Sequence of chain 1.B:
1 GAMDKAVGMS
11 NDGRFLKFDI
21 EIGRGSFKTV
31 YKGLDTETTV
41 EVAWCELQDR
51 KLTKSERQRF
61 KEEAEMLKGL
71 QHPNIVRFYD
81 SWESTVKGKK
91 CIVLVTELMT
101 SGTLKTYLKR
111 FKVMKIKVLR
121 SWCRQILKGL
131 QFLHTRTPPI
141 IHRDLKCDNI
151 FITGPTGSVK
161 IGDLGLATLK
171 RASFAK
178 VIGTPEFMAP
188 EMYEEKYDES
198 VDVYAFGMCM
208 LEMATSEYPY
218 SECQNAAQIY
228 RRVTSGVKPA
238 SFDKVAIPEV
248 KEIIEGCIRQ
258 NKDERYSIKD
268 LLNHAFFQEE

Binding-site contacts:
Ligand atom C4' contacts residue GLY23 of chain 1.B at 3.8 Å.
Ligand atom PB contacts residue LYS28 of chain 1.B at 3.9 Å.
Ligand atom N3 contacts residue LYS28 of chain 1.B at 4.0 Å.
Ligand atom N6 contacts residue ALA43 of chain 1.B at 3.7 Å.
Ligand atom O2B contacts residue SER26 of chain 1.B at 3.3 Å (h-bond).
Ligand atom O2G contacts residue SER26 of chain 1.B at 2.4 Å (h-bond).
Ligand atom PG contacts residue SER26 of chain 1.B at 3.8 Å.
Ligand atom O2G contacts residue PHE27 of chain 1.B at 3.8 Å.
Ligand atom C4' contacts residue ARG24 of chain 1.B at 4.1 Å.
Ligand atom O4' contacts residue VAL30 of chain 1.B at 3.4 Å.
Ligand atom O1B contacts residue PHE27 of chain 1.B at 3.9 Å.
Ligand atom N1 contacts residue PHE151 of chain 1.B at 4.0 Å.
Ligand atom N7 contacts residue MET99 of chain 1.B at 3.8 Å.
Ligand atom O2A contacts residue ASP163 of chain 1.B at 3.8 Å.
Ligand atom N6 contacts residue THR96 of chain 1.B at 3.5 Å (h-bond).
Ligand atom O2' contacts residue THR103 of chain 1.B at 4.1 Å.
Ligand atom O2' contacts residue PHE151 of chain 1.B at 3.7 Å.
Ligand atom N3 contacts residue PHE151 of chain 1.B at 3.8 Å.
Ligand atom C5' contacts residue ARG24 of chain 1.B at 4.0 Å.
Ligand atom O2A contacts residue LYS28 of chain 1.B at 3.0 Å (salt-bridge).
Ligand atom O1G contacts residue GLY25 of chain 1.B at 3.4 Å.
Ligand atom O1B contacts residue LYS28 of chain 1.B at 3.2 Å (salt-bridge).
Ligand atom PA contacts residue LYS28 of chain 1.B at 3.9 Å.
Ligand atom O4' contacts residue GLY23 of chain 1.B at 4.0 Å.
Ligand atom N6 contacts residue MET99 of chain 1.B at 3.9 Å.
Ligand atom C4 contacts residue PHE151 of chain 1.B at 3.9 Å (hydrophobic).
Ligand atom O2B contacts residue PHE27 of chain 1.B at 2.8 Å (h-bond).
Ligand atom C5 contacts residue PHE151 of chain 1.B at 4.0 Å (hydrophobic).
Ligand atom C2 contacts residue LYS28 of chain 1.B at 3.6 Å.
Ligand atom O2G contacts residue GLY25 of chain 1.B at 4.0 Å.
Ligand atom O3A contacts residue GLY25 of chain 1.B at 4.0 Å.
Ligand atom N3 contacts residue VAL30 of chain 1.B at 3.9 Å.
Ligand atom N6 contacts residue GLU97 of chain 1.B at 2.9 Å (salt-bridge).
Ligand atom O2B contacts residue LYS28 of chain 1.B at 3.0 Å (salt-bridge).
Ligand atom O3A contacts residue LYS28 of chain 1.B at 3.4 Å.
Ligand atom O2B contacts residue GLY25 of chain 1.B at 3.3 Å.
Ligand atom C5' contacts residue GLY25 of chain 1.B at 4.0 Å.
Ligand atom C2 contacts residue PHE151 of chain 1.B at 3.8 Å (hydrophobic).
Ligand atom O5' contacts residue LYS28 of chain 1.B at 3.8 Å.
Ligand atom O1G contacts residue SER26 of chain 1.B at 3.9 Å.

A protein and the small-molecule ligand that binds it are described below.
Small molecule (SMILES): Nc1ncnc2c1ncn2[C@@H]1O[C@H](CO[P](=O)(O)O[P](=O)(O)NP(=O)(O)O)[C@@H](O)[C@H]1O